This small molecule binds to this protein.
Small molecule (SMILES): O=P(O)(O)O[C@H]1O[C@H](CO)[C@@H](O)[C@H]1O

Sequence of chain 1.E:
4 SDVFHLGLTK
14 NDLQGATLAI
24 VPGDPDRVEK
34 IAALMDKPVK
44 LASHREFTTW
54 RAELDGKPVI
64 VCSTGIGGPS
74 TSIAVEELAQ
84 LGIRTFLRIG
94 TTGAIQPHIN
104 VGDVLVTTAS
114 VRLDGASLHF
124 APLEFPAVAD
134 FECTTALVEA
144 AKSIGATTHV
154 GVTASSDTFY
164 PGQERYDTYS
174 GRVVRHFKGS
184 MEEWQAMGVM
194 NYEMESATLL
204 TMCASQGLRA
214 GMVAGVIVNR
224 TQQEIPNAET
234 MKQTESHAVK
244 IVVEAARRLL

Sequence of chain 1.F:
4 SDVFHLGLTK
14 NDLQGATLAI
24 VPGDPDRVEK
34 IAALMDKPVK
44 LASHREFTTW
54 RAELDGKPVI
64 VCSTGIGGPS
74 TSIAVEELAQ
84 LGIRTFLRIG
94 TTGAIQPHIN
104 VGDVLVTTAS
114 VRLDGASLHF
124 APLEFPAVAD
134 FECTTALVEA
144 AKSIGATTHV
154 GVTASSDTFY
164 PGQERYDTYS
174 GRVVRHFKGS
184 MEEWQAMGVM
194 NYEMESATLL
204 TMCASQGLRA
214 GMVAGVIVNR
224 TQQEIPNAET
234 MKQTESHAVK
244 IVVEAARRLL

Binding-site contacts:
Ligand atom C5 contacts residue URF1 of chain 1.Y at 3.8 Å.
Ligand atom O2P contacts residue ILE92 of chain 1.F at 3.6 Å.
Ligand atom O3P contacts residue THR94 of chain 1.F at 2.6 Å (h-bond).
Ligand atom O5 contacts residue PHE162 of chain 1.F at 3.3 Å.
Ligand atom O1 contacts residue GLY93 of chain 1.F at 3.9 Å.
Ligand atom C2 contacts residue THR94 of chain 1.F at 3.9 Å.
Ligand atom O2 contacts residue GLU196 of chain 1.F at 3.3 Å.
Ligand atom O2P contacts residue GLY93 of chain 1.F at 3.2 Å.
Ligand atom O2P contacts residue GLY26 of chain 1.F at 3.2 Å (h-bond).
Ligand atom O4 contacts residue URF1 of chain 1.Y at 3.1 Å (h-bond).
Ligand atom C2 contacts residue ARG91 of chain 1.F at 3.9 Å.
Ligand atom C1 contacts residue ARG91 of chain 1.F at 3.8 Å.
Ligand atom O2P contacts residue THR94 of chain 1.F at 3.6 Å.
Ligand atom C3 contacts residue GLU198 of chain 1.F at 3.4 Å.
Ligand atom C2 contacts residue GLU198 of chain 1.F at 3.4 Å.
Ligand atom O1P contacts residue GLY26 of chain 1.F at 3.5 Å.
Ligand atom O3P contacts residue ARG30 of chain 1.F at 3.5 Å (salt-bridge).
Ligand atom O5 contacts residue URF1 of chain 1.Y at 3.6 Å.
Ligand atom C5 contacts residue PHE162 of chain 1.F at 3.7 Å (hydrophobic).
Ligand atom O3 contacts residue ILE69 of chain 1.F at 3.2 Å.
Ligand atom C1 contacts residue URF1 of chain 1.Y at 3.7 Å.
Ligand atom P contacts residue ARG48 of chain 1.E at 3.7 Å.
Ligand atom C5 contacts residue HIS8 of chain 1.E at 3.3 Å.
Ligand atom O2 contacts residue MET197 of chain 1.F at 2.9 Å (h-bond).
Ligand atom O1P contacts residue ARG48 of chain 1.E at 2.9 Å (salt-bridge).
Ligand atom C2 contacts residue URF1 of chain 1.Y at 3.6 Å.
Ligand atom P contacts residue THR94 of chain 1.F at 3.6 Å.
Ligand atom O2P contacts residue ARG91 of chain 1.F at 3.3 Å (salt-bridge).
Ligand atom O4 contacts residue THR94 of chain 1.F at 3.3 Å (h-bond).
Ligand atom O3P contacts residue ARG48 of chain 1.E at 2.8 Å (salt-bridge).
Ligand atom O2P contacts residue ARG30 of chain 1.F at 2.6 Å (salt-bridge).
Ligand atom O2 contacts residue ARG91 of chain 1.F at 2.9 Å (salt-bridge).
Ligand atom O1 contacts residue ARG91 of chain 1.F at 3.2 Å (salt-bridge).
Ligand atom C1 contacts residue THR94 of chain 1.F at 3.1 Å.
Ligand atom O5 contacts residue HIS8 of chain 1.E at 2.8 Å (h-bond).
Ligand atom O1 contacts residue THR94 of chain 1.F at 3.2 Å (h-bond).
Ligand atom C2 contacts residue MET197 of chain 1.F at 3.9 Å (hydrophobic).
Ligand atom P contacts residue ARG30 of chain 1.F at 3.7 Å.
Ligand atom O3 contacts residue GLU198 of chain 1.F at 2.8 Å (salt-bridge).
Ligand atom O2 contacts residue GLU198 of chain 1.F at 2.5 Å (salt-bridge).